The protein below binds the small molecule below.
Small molecule (SMILES): c1coc(CNc2ncnc3nc[nH]c23)c1

Binding-site contacts:
Ligand atom C2 contacts residue VAL441 of chain 1.B at 3.1 Å (hydrophobic).
Ligand atom C8 contacts residue GLU444 of chain 1.B at 3.5 Å.
Ligand atom N3 contacts residue PHE442 of chain 1.B at 3.4 Å.
Ligand atom C2 contacts residue THR440 of chain 1.B at 3.8 Å.
Ligand atom C8 contacts residue TYR62 of chain 1.B at 3.2 Å (hydrophobic).
Ligand atom N6 contacts residue THR440 of chain 1.B at 3.9 Å.
Ligand atom C4 contacts residue GLU444 of chain 1.B at 3.9 Å.
Ligand atom C6 contacts residue ASP393 of chain 1.B at 3.8 Å.
Ligand atom CAO contacts residue MET495 of chain 1.B at 4.0 Å (hydrophobic).
Ligand atom CAK contacts residue ASP393 of chain 1.B at 3.0 Å.
Ligand atom N7 contacts residue PHE442 of chain 1.B at 3.9 Å.
Ligand atom C5 contacts residue MET160 of chain 1.B at 3.9 Å (hydrophobic).
Ligand atom N9 contacts residue ILE443 of chain 1.B at 3.7 Å.
Ligand atom CAN contacts residue MET495 of chain 1.B at 3.4 Å (hydrophobic).
Ligand atom OAL contacts residue ASP393 of chain 1.B at 3.1 Å (salt-bridge).
Ligand atom N9 contacts residue PHE442 of chain 1.B at 3.4 Å.
Ligand atom C2 contacts residue THR397 of chain 1.B at 3.8 Å.
Ligand atom CAN contacts residue ASP393 of chain 1.B at 3.3 Å.
Ligand atom CAM contacts residue ASP393 of chain 1.B at 3.2 Å.
Ligand atom N3 contacts residue ILE443 of chain 1.B at 3.0 Å (h-bond).
Ligand atom N6 contacts residue MET160 of chain 1.B at 3.2 Å (h-bond).
Ligand atom N6 contacts residue GLY161 of chain 1.B at 3.3 Å (h-bond).
Ligand atom N9 contacts residue GLU444 of chain 1.B at 2.8 Å (salt-bridge).
Ligand atom N6 contacts residue GLY159 of chain 1.B at 3.4 Å.
Ligand atom CAP contacts residue ASP393 of chain 1.B at 3.6 Å.
Ligand atom CAM contacts residue VAL389 of chain 1.B at 4.0 Å (hydrophobic).
Ligand atom C2 contacts residue ASP393 of chain 1.B at 3.0 Å.
Ligand atom CAK contacts residue GLY161 of chain 1.B at 3.9 Å.
Ligand atom C8 contacts residue PHE442 of chain 1.B at 3.5 Å (hydrophobic).
Ligand atom N3 contacts residue VAL441 of chain 1.B at 3.3 Å (h-bond).
Ligand atom N1 contacts residue THR440 of chain 1.B at 3.4 Å (h-bond).
Ligand atom CAO contacts residue ASP393 of chain 1.B at 3.4 Å.
Ligand atom C4 contacts residue PHE442 of chain 1.B at 3.8 Å (hydrophobic).
Ligand atom N7 contacts residue MET160 of chain 1.B at 3.3 Å (h-bond).
Ligand atom C4 contacts residue ILE443 of chain 1.B at 3.7 Å (hydrophobic).
Ligand atom CAO contacts residue ILE223 of chain 1.B at 3.9 Å (hydrophobic).
Ligand atom C6 contacts residue THR440 of chain 1.B at 3.6 Å.
Ligand atom C2 contacts residue ILE443 of chain 1.B at 4.0 Å (hydrophobic).
Ligand atom N1 contacts residue ASP393 of chain 1.B at 2.6 Å (salt-bridge).
Ligand atom CAP contacts residue GLY161 of chain 1.B at 3.5 Å.

Sequence of chain 1.B:
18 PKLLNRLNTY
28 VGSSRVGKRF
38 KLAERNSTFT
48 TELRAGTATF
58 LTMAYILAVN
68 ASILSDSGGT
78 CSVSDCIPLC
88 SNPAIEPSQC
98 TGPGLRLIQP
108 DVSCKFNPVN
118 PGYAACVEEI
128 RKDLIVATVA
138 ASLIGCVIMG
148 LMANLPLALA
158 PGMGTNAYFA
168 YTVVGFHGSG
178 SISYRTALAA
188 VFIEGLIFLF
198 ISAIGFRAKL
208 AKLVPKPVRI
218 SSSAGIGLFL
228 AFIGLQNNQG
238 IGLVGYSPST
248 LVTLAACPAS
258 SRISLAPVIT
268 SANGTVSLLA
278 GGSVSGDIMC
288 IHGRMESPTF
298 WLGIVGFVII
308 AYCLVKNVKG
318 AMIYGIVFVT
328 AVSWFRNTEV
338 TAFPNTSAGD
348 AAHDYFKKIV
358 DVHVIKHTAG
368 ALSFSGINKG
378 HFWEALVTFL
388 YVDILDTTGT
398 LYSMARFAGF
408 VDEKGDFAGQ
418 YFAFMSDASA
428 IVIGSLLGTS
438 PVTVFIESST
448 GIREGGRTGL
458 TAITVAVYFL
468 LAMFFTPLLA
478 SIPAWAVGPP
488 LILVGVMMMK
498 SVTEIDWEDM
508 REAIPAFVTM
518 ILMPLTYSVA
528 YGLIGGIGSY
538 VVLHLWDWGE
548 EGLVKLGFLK